Sequence of chain 1.B:
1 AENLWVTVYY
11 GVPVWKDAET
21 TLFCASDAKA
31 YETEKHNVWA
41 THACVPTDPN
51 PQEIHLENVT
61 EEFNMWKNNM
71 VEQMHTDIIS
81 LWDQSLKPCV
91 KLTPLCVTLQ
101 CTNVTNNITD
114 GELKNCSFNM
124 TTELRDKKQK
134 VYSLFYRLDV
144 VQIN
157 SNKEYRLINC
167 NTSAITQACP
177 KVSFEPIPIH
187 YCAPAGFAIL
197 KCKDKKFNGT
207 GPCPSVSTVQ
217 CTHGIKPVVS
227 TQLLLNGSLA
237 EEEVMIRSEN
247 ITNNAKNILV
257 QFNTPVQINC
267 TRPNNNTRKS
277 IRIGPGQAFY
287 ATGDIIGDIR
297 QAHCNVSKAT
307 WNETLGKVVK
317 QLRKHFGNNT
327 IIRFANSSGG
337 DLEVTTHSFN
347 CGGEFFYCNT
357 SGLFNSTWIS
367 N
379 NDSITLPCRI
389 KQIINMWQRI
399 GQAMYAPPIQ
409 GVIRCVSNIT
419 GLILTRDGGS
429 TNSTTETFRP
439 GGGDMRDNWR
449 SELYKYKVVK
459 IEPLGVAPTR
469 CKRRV

The small molecule below binds the protein below.
Small molecule (SMILES): CC(=O)N[C@H]1[C@H](O[C@H]2[C@H](O)[C@@H](NC(C)=O)CO[C@@H]2CO)O[C@H](CO)[C@@H](O[C@@H]2O[C@H](CO[C@H]3O[C@H](CO)[C@@H](O)[C@H](O)[C@@H]3O)[C@@H](O)[C@H](O[C@H]3O[C@H](CO)[C@@H](O)[C@H](O)[C@@H]3O)[C@@H]2O)[C@@H]1O

Binding-site contacts:
Ligand atom C4 contacts residue NAG2 of chain 1.T at 4.1 Å.
Ligand atom C7 contacts residue NAG2 of chain 1.T at 4.3 Å.
Ligand atom C6 contacts residue SER357 of chain 1.B at 4.4 Å.
Ligand atom C4 contacts residue ASN355 of chain 1.B at 4.2 Å.
Ligand atom C5 contacts residue ASN355 of chain 1.B at 3.7 Å.
Ligand atom C5 contacts residue MAN7 of chain 1.T at 4.2 Å.
Ligand atom O7 contacts residue NAG2 of chain 1.T at 4.0 Å.
Ligand atom C2 contacts residue NAG2 of chain 1.T at 4.3 Å.
Ligand atom C1 contacts residue NAG2 of chain 1.T at 3.9 Å.
Ligand atom O6 contacts residue MAN7 of chain 1.T at 4.1 Å.
Ligand atom O6 contacts residue NAG2 of chain 1.T at 3.7 Å.
Ligand atom C3 contacts residue NAG2 of chain 1.T at 3.2 Å.
Ligand atom C4 contacts residue MAN7 of chain 1.T at 4.2 Å.
Ligand atom C6 contacts residue MAN7 of chain 1.T at 4.1 Å.
Ligand atom O5 contacts residue NAG2 of chain 1.T at 3.0 Å (h-bond).
Ligand atom C5 contacts residue SER357 of chain 1.B at 4.2 Å.
Ligand atom O7 contacts residue NAG1 of chain 1.T at 3.9 Å.
Ligand atom C1 contacts residue SER357 of chain 1.B at 3.5 Å.
Ligand atom C3 contacts residue NAG1 of chain 1.T at 4.2 Å.
Ligand atom C8 contacts residue ASN355 of chain 1.B at 4.3 Å.
Ligand atom C6 contacts residue NAG2 of chain 1.T at 3.9 Å.
Ligand atom O3 contacts residue NAG2 of chain 1.T at 2.3 Å (h-bond).
Ligand atom C5 contacts residue BMA3 of chain 1.T at 4.2 Å.
Ligand atom O4 contacts residue BMA3 of chain 1.T at 3.8 Å.
Ligand atom C8 contacts residue NAG2 of chain 1.T at 4.2 Å.
Ligand atom N2 contacts residue NAG2 of chain 1.T at 3.6 Å.
Ligand atom C7 contacts residue ASN355 of chain 1.B at 3.0 Å.
Ligand atom C1 contacts residue ASN355 of chain 1.B at 1.4 Å.
Ligand atom C2 contacts residue ASN355 of chain 1.B at 2.4 Å.
Ligand atom O7 contacts residue ASN355 of chain 1.B at 2.8 Å (h-bond).
Ligand atom C5 contacts residue NAG2 of chain 1.T at 4.0 Å.
Ligand atom O5 contacts residue SER357 of chain 1.B at 3.6 Å.
Ligand atom O4 contacts residue MAN7 of chain 1.T at 3.1 Å.
Ligand atom O5 contacts residue ASN355 of chain 1.B at 2.4 Å (h-bond).
Ligand atom N2 contacts residue ASN355 of chain 1.B at 2.9 Å (h-bond).
Ligand atom O6 contacts residue BMA3 of chain 1.T at 3.7 Å.
Ligand atom O4 contacts residue NAG2 of chain 1.T at 3.7 Å.
Ligand atom O4 contacts residue NAG1 of chain 1.T at 3.7 Å.
Ligand atom C6 contacts residue BMA3 of chain 1.T at 3.6 Å.
Ligand atom C3 contacts residue ASN355 of chain 1.B at 3.8 Å.